Binding-site contacts:
Ligand atom C2 contacts residue PHE220 of chain 2.B at 3.5 Å (hydrophobic).
Ligand atom C5 contacts residue TYR72 of chain 2.B at 3.5 Å (hydrophobic).
Ligand atom N7 contacts residue ARG195 of chain 2.B at 4.1 Å.
Ligand atom N1 contacts residue PHE73 of chain 2.B at 3.7 Å.
Ligand atom N7 contacts residue TYR72 of chain 2.B at 3.6 Å.
Ligand atom O6 contacts residue PHE220 of chain 2.B at 3.3 Å.
Ligand atom N9 contacts residue ARG195 of chain 2.B at 3.5 Å (salt-bridge).
Ligand atom C5 contacts residue PHE220 of chain 2.B at 3.5 Å (hydrophobic).
Ligand atom C2 contacts residue PHE73 of chain 2.B at 4.4 Å (hydrophobic).
Ligand atom N3 contacts residue PHE220 of chain 2.B at 3.7 Å.
Ligand atom N1 contacts residue TYR72 of chain 2.B at 4.2 Å.
Ligand atom C8 contacts residue ARG195 of chain 2.B at 3.0 Å.
Ligand atom C8 contacts residue THR191 of chain 2.B at 3.4 Å.
Ligand atom C8 contacts residue PHE220 of chain 2.B at 3.7 Å (hydrophobic).
Ligand atom C5 contacts residue THR191 of chain 2.B at 3.9 Å.
Ligand atom N7 contacts residue PHE220 of chain 2.B at 3.3 Å.
Ligand atom C8 contacts residue TYR72 of chain 2.B at 3.6 Å (hydrophobic).
Ligand atom C8 contacts residue ASP274 of chain 2.B at 3.7 Å.
Ligand atom N9 contacts residue ASP274 of chain 2.B at 2.7 Å (salt-bridge).
Ligand atom N9 contacts residue PHE220 of chain 2.B at 3.7 Å.
Ligand atom C4 contacts residue PHE220 of chain 2.B at 3.5 Å (hydrophobic).
Ligand atom C4 contacts residue TYR72 of chain 2.B at 3.3 Å (hydrophobic).
Ligand atom N3 contacts residue TYR72 of chain 2.B at 3.2 Å.
Ligand atom C4 contacts residue ASP274 of chain 2.B at 3.5 Å.
Ligand atom C6 contacts residue PHE220 of chain 2.B at 3.2 Å (hydrophobic).
Ligand atom N3 contacts residue ASP274 of chain 2.B at 3.7 Å.
Ligand atom N7 contacts residue THR191 of chain 2.B at 2.7 Å (h-bond).
Ligand atom C6 contacts residue PHE73 of chain 2.B at 3.8 Å (hydrophobic).
Ligand atom C6 contacts residue THR191 of chain 2.B at 4.4 Å.
Ligand atom C2 contacts residue TYR72 of chain 2.B at 3.8 Å (hydrophobic).
Ligand atom O6 contacts residue SER123 of chain 2.B at 3.4 Å (h-bond).
Ligand atom O6 contacts residue PHE73 of chain 2.B at 3.5 Å.
Ligand atom N9 contacts residue TYR72 of chain 2.B at 3.4 Å.
Ligand atom C6 contacts residue TYR72 of chain 2.B at 4.1 Å (hydrophobic).
Ligand atom O6 contacts residue THR191 of chain 2.B at 4.2 Å.
Ligand atom N1 contacts residue PHE220 of chain 2.B at 3.4 Å.

The protein below binds the small molecule below.
Small molecule (SMILES): O=c1[nH]cnc2nc[nH]c12

Sequence of chain 2.B:
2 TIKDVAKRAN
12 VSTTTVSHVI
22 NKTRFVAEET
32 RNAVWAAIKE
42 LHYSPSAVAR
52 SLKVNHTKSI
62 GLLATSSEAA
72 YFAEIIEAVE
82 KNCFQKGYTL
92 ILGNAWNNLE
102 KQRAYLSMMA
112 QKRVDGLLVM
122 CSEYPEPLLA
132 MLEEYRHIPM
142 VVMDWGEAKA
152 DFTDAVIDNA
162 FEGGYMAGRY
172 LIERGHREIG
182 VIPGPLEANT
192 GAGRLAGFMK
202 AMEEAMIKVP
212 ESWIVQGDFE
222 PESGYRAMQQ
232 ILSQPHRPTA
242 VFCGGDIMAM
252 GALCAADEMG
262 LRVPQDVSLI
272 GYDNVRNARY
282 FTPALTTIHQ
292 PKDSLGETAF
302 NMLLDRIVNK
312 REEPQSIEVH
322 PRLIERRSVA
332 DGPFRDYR